Sequence of chain 1.B:
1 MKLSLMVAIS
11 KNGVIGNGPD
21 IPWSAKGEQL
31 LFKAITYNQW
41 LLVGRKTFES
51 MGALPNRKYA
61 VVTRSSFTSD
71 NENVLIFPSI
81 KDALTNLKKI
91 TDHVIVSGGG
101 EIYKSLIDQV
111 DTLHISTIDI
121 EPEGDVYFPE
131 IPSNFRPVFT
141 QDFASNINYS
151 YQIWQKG

Binding-site contacts:
Ligand atom NBA contacts residue VAL7 of chain 1.B at 3.6 Å (h-bond).
Ligand atom NAT contacts residue LYS33 of chain 1.B at 3.3 Å (salt-bridge).
Ligand atom N3 contacts residue GLU28 of chain 1.B at 2.8 Å (salt-bridge).
Ligand atom CAS contacts residue GLN29 of chain 1.B at 3.5 Å.
Ligand atom CAG contacts residue NAP1 of chain 1.E at 3.7 Å.
Ligand atom N1 contacts residue VAL7 of chain 1.B at 3.5 Å.
Ligand atom CAS contacts residue LEU54 of chain 1.B at 3.4 Å (hydrophobic).
Ligand atom NBA contacts residue GLU28 of chain 1.B at 2.5 Å (salt-bridge).
Ligand atom CBC contacts residue GLN29 of chain 1.B at 3.4 Å.
Ligand atom C6 contacts residue PHE32 of chain 1.B at 3.3 Å (hydrophobic).
Ligand atom C2 contacts residue GLU28 of chain 1.B at 3.5 Å.
Ligand atom CAJ contacts residue MET51 of chain 1.B at 3.3 Å (hydrophobic).
Ligand atom C2 contacts residue ALA8 of chain 1.B at 3.8 Å (hydrophobic).
Ligand atom N1 contacts residue MET6 of chain 1.B at 3.6 Å.
Ligand atom CAP contacts residue MET51 of chain 1.B at 3.7 Å (hydrophobic).
Ligand atom CAO contacts residue MET51 of chain 1.B at 3.6 Å (hydrophobic).
Ligand atom N1 contacts residue PHE32 of chain 1.B at 3.6 Å.
Ligand atom NAZ contacts residue MET6 of chain 1.B at 3.0 Å (h-bond).
Ligand atom C6 contacts residue NAP1 of chain 1.E at 3.6 Å.
Ligand atom CAS contacts residue LYS33 of chain 1.B at 3.6 Å.
Ligand atom CAL contacts residue MET51 of chain 1.B at 3.5 Å (hydrophobic).
Ligand atom NAZ contacts residue TYR103 of chain 1.B at 3.6 Å.
Ligand atom N1 contacts residue ALA8 of chain 1.B at 3.7 Å.
Ligand atom C5 contacts residue PHE32 of chain 1.B at 3.5 Å (hydrophobic).
Ligand atom CAU contacts residue GLN29 of chain 1.B at 3.8 Å.
Ligand atom NAZ contacts residue PHE32 of chain 1.B at 3.3 Å.
Ligand atom CAN contacts residue MET51 of chain 1.B at 3.6 Å (hydrophobic).
Ligand atom CAX contacts residue NAP1 of chain 1.E at 3.2 Å.
Ligand atom C5 contacts residue NAP1 of chain 1.E at 3.7 Å.
Ligand atom OAW contacts residue NAP1 of chain 1.E at 3.5 Å (h-bond).
Ligand atom CAH contacts residue NAP1 of chain 1.E at 3.6 Å.
Ligand atom NAT contacts residue LEU54 of chain 1.B at 3.7 Å.
Ligand atom NAT contacts residue GLN29 of chain 1.B at 3.6 Å (h-bond).
Ligand atom OAW contacts residue ILE21 of chain 1.B at 3.6 Å.
Ligand atom CAX contacts residue SER50 of chain 1.B at 3.4 Å.
Ligand atom NBA contacts residue SER116 of chain 1.B at 3.6 Å (h-bond).
Ligand atom CAX contacts residue ILE21 of chain 1.B at 3.7 Å (hydrophobic).
Ligand atom CAJ contacts residue THR47 of chain 1.B at 3.6 Å.
Ligand atom CBC contacts residue GOL1 of chain 1.G at 3.2 Å.
Ligand atom OAY contacts residue SER50 of chain 1.B at 3.6 Å.

The protein below binds the small molecule below.
Small molecule (SMILES): CCc1nc(N)nc(N)c1C#C[C@H](C)c1cc(-c2ccncc2)cc2c1OCO2